Binding-site contacts:
Ligand atom BR contacts residue VAL313 of chain 1.B at 4.3 Å.
Ligand atom C3 contacts residue TYR322 of chain 1.B at 3.4 Å (hydrophobic).
Ligand atom BR contacts residue ASN317 of chain 1.B at 3.4 Å.
Ligand atom C7 contacts residue FMT1 of chain 1.D at 4.5 Å.
Ligand atom C1 contacts residue TYR322 of chain 1.B at 3.7 Å (hydrophobic).
Ligand atom C4 contacts residue TYR322 of chain 1.B at 3.4 Å (hydrophobic).
Ligand atom C2 contacts residue ASP325 of chain 1.B at 3.9 Å.
Ligand atom C10 contacts residue FMT1 of chain 1.D at 3.7 Å.
Ligand atom C8 contacts residue ASN317 of chain 1.B at 4.3 Å.
Ligand atom C9 contacts residue LEU339 of chain 1.B at 4.2 Å (hydrophobic).
Ligand atom N contacts residue ASP325 of chain 1.B at 2.8 Å (salt-bridge).
Ligand atom BR contacts residue LEU339 of chain 1.B at 3.8 Å.
Ligand atom C8 contacts residue LEU339 of chain 1.B at 3.9 Å (hydrophobic).
Ligand atom C9 contacts residue FMT1 of chain 1.D at 3.5 Å.
Ligand atom C8 contacts residue MET316 of chain 1.B at 4.3 Å (hydrophobic).
Ligand atom C4 contacts residue PHE328 of chain 1.B at 3.4 Å (hydrophobic).
Ligand atom C6 contacts residue MET316 of chain 1.B at 3.8 Å (hydrophobic).
Ligand atom C contacts residue PHE328 of chain 1.B at 4.5 Å (hydrophobic).
Ligand atom C7 contacts residue TYR322 of chain 1.B at 4.0 Å (hydrophobic).
Ligand atom C7 contacts residue ASN317 of chain 1.B at 4.3 Å.
Ligand atom C contacts residue TYR322 of chain 1.B at 4.3 Å (hydrophobic).
Ligand atom C7 contacts residue MET316 of chain 1.B at 3.3 Å (hydrophobic).
Ligand atom N contacts residue TYR322 of chain 1.B at 3.0 Å (h-bond).
Ligand atom C7 contacts residue LEU339 of chain 1.B at 4.4 Å (hydrophobic).
Ligand atom C6 contacts residue PHE328 of chain 1.B at 4.4 Å (hydrophobic).
Ligand atom BR contacts residue HIS343 of chain 1.B at 3.9 Å.
Ligand atom C3 contacts residue ASP325 of chain 1.B at 3.4 Å.
Ligand atom C6 contacts residue TYR322 of chain 1.B at 3.6 Å (hydrophobic).
Ligand atom BR contacts residue MET316 of chain 1.B at 3.8 Å.
Ligand atom O contacts residue PHE328 of chain 1.B at 4.4 Å.
Ligand atom C5 contacts residue TYR322 of chain 1.B at 4.2 Å (hydrophobic).
Ligand atom C3 contacts residue PHE328 of chain 1.B at 3.7 Å (hydrophobic).
Ligand atom C2 contacts residue TYR322 of chain 1.B at 4.0 Å (hydrophobic).
Ligand atom C8 contacts residue FMT1 of chain 1.D at 3.9 Å.

Sequence of chain 1.B:
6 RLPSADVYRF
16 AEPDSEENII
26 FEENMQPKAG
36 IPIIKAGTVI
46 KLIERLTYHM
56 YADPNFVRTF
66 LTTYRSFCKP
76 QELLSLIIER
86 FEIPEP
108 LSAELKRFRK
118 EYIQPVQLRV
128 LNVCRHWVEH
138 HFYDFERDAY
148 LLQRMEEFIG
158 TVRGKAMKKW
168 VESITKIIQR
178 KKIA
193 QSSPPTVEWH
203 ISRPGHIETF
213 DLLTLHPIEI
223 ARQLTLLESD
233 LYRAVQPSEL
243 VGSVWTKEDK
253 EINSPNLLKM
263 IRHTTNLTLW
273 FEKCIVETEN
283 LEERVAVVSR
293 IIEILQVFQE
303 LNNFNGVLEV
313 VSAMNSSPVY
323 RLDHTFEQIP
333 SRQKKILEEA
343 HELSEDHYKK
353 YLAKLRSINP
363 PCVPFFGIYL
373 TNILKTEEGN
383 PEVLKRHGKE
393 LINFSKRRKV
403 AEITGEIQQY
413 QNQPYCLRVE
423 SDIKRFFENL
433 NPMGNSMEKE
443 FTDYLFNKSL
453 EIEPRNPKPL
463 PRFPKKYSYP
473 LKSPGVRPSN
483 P

This protein binds this small molecule.
Small molecule (SMILES): OC1(c2ccc(Br)cc2)CCNCC1